Sequence of chain 1.F:
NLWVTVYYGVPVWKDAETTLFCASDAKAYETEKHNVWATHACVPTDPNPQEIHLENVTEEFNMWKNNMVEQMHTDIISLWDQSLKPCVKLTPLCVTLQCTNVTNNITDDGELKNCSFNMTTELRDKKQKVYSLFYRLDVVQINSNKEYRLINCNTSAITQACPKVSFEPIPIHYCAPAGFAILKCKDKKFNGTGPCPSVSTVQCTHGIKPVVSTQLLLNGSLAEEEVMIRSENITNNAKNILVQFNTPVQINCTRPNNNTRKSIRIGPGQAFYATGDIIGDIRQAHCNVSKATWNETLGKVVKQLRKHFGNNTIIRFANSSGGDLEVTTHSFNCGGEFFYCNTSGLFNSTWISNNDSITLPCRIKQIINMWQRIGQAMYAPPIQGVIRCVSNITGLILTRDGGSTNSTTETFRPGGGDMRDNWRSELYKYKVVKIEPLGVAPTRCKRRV

Binding-site contacts:
Ligand atom C3 contacts residue ASN324 of chain 1.F at 3.8 Å.
Ligand atom N2 contacts residue ASN324 of chain 1.F at 2.9 Å (h-bond).
Ligand atom C7 contacts residue ASN324 of chain 1.F at 3.6 Å.
Ligand atom C5 contacts residue ASN324 of chain 1.F at 3.7 Å.
Ligand atom C4 contacts residue ASN324 of chain 1.F at 4.2 Å.
Ligand atom O7 contacts residue ASN324 of chain 1.F at 3.9 Å.
Ligand atom O5 contacts residue ASN324 of chain 1.F at 2.4 Å (h-bond).
Ligand atom C1 contacts residue ASN324 of chain 1.F at 1.4 Å.
Ligand atom C2 contacts residue ASN324 of chain 1.F at 2.5 Å.

A protein and the small-molecule ligand that binds it are described below.
Small molecule (SMILES): CC(=O)N[C@@H]1[C@@H](O)[C@H](O)[C@@H](CO)O[C@H]1O